Binding-site contacts:
Ligand atom O6 contacts residue TYR122 of chain 1.C at 2.9 Å (h-bond).
Ligand atom C6 contacts residue ASP125 of chain 1.C at 3.1 Å.
Ligand atom O6 contacts residue ASP125 of chain 1.C at 2.9 Å (salt-bridge).
Ligand atom C1 contacts residue GLY121 of chain 1.C at 4.3 Å.
Ligand atom C2 contacts residue TYR122 of chain 1.C at 4.5 Å (hydrophobic).
Ligand atom C6 contacts residue TYR78 of chain 1.C at 3.8 Å (hydrophobic).
Ligand atom O4 contacts residue TYR122 of chain 1.C at 4.2 Å.
Ligand atom O1 contacts residue TYR78 of chain 1.C at 3.6 Å (h-bond).
Ligand atom C6 contacts residue TRP123 of chain 1.C at 3.8 Å (hydrophobic).
Ligand atom O2 contacts residue PHE47 of chain 1.C at 4.3 Å.
Ligand atom C5 contacts residue TYR122 of chain 1.C at 3.9 Å (hydrophobic).
Ligand atom C4 contacts residue GLY1 of chain 1.C at 4.0 Å.
Ligand atom C3 contacts residue GLY1 of chain 1.C at 3.9 Å.
Ligand atom O5 contacts residue TYR122 of chain 1.C at 2.8 Å (h-bond).
Ligand atom C2 contacts residue GLY121 of chain 1.C at 4.3 Å.
Ligand atom C2 contacts residue GLY1 of chain 1.C at 4.2 Å.
Ligand atom C4 contacts residue TYR78 of chain 1.C at 3.9 Å (hydrophobic).
Ligand atom O4 contacts residue GLY121 of chain 1.C at 3.4 Å.
Ligand atom O6 contacts residue GLY121 of chain 1.C at 3.6 Å.
Ligand atom O1 contacts residue TYR122 of chain 1.C at 4.2 Å.
Ligand atom C4 contacts residue ASP125 of chain 1.C at 3.4 Å.
Ligand atom C3 contacts residue TYR78 of chain 1.C at 3.8 Å (hydrophobic).
Ligand atom O6 contacts residue TRP123 of chain 1.C at 2.8 Å (h-bond).
Ligand atom O3 contacts residue GLY1 of chain 1.C at 2.9 Å (h-bond).
Ligand atom O5 contacts residue GLY121 of chain 1.C at 3.7 Å.
Ligand atom O4 contacts residue ASP125 of chain 1.C at 2.9 Å (salt-bridge).
Ligand atom C6 contacts residue VAL80 of chain 1.C at 4.0 Å (hydrophobic).
Ligand atom O5 contacts residue TRP123 of chain 1.C at 4.5 Å.
Ligand atom C2 contacts residue PHE47 of chain 1.C at 4.2 Å (hydrophobic).
Ligand atom C7 contacts residue TYR122 of chain 1.C at 3.6 Å (hydrophobic).
Ligand atom C6 contacts residue TYR122 of chain 1.C at 3.8 Å (hydrophobic).
Ligand atom C1 contacts residue TYR122 of chain 1.C at 3.6 Å (hydrophobic).
Ligand atom O6 contacts residue VAL80 of chain 1.C at 4.1 Å.
Ligand atom C7 contacts residue TYR78 of chain 1.C at 3.9 Å (hydrophobic).
Ligand atom O4 contacts residue GLY1 of chain 1.C at 3.0 Å (h-bond).
Ligand atom C5 contacts residue TYR78 of chain 1.C at 3.9 Å (hydrophobic).
Ligand atom C5 contacts residue ASP125 of chain 1.C at 3.8 Å.

The protein below binds the small molecule below.
Small molecule (SMILES): CO[C@H]1O[C@H](CO)[C@H](O)[C@H](O)[C@H]1O

Sequence of chain 1.C:
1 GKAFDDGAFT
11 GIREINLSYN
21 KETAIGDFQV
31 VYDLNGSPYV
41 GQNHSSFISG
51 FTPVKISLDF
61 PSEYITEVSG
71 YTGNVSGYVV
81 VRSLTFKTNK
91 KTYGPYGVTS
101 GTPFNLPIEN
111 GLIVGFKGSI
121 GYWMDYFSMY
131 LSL